Binding-site contacts:
Ligand atom O3 contacts residue GLU146 of chain 2.B at 3.1 Å (salt-bridge).
Ligand atom C2 contacts residue MET144 of chain 2.B at 3.7 Å (hydrophobic).
Ligand atom O2 contacts residue PRO170 of chain 2.B at 3.4 Å (h-bond).
Ligand atom O1 contacts residue GLU146 of chain 2.B at 3.1 Å (salt-bridge).
Ligand atom C2 contacts residue GLU146 of chain 2.B at 3.7 Å.
Ligand atom C3 contacts residue ARG70 of chain 2.B at 3.9 Å.
Ligand atom O4 contacts residue TRP211 of chain 2.B at 3.8 Å.
Ligand atom C3 contacts residue TRP211 of chain 2.B at 3.6 Å (hydrophobic).
Ligand atom O3 contacts residue MG1 of chain 2.K at 2.1 Å.
Ligand atom C1 contacts residue ASP172 of chain 2.B at 3.8 Å.
Ligand atom O4 contacts residue TRP19 of chain 2.B at 4.0 Å.
Ligand atom O3 contacts residue ARG70 of chain 2.B at 2.8 Å (salt-bridge).
Ligand atom C2 contacts residue ARG70 of chain 2.B at 3.7 Å.
Ligand atom O1 contacts residue ASP172 of chain 2.B at 3.1 Å (salt-bridge).
Ligand atom C1 contacts residue PRO170 of chain 2.B at 4.0 Å (hydrophobic).
Ligand atom O4 contacts residue MET144 of chain 2.B at 3.1 Å.
Ligand atom O1 contacts residue MG1 of chain 2.K at 2.1 Å.
Ligand atom O1 contacts residue THR171 of chain 2.B at 3.2 Å (h-bond).
Ligand atom C2 contacts residue GLY169 of chain 2.B at 3.5 Å.
Ligand atom O3 contacts residue MET144 of chain 2.B at 3.3 Å.
Ligand atom O2 contacts residue GLY169 of chain 2.B at 3.3 Å.
Ligand atom C2 contacts residue MG1 of chain 2.K at 2.8 Å.
Ligand atom O4 contacts residue GLY169 of chain 2.B at 4.2 Å.
Ligand atom O1 contacts residue GLY169 of chain 2.B at 3.7 Å.
Ligand atom O2 contacts residue MG1 of chain 2.K at 4.0 Å.
Ligand atom O3 contacts residue GLY169 of chain 2.B at 4.1 Å.
Ligand atom C1 contacts residue THR171 of chain 2.B at 3.2 Å.
Ligand atom O2 contacts residue TRP211 of chain 2.B at 3.9 Å.
Ligand atom O2 contacts residue ASP172 of chain 2.B at 3.8 Å.
Ligand atom O4 contacts residue PHE167 of chain 2.B at 3.5 Å.
Ligand atom C1 contacts residue MG1 of chain 2.K at 2.8 Å.
Ligand atom O3 contacts residue ASP172 of chain 2.B at 4.2 Å.
Ligand atom C3 contacts residue MG1 of chain 2.K at 4.2 Å.
Ligand atom C1 contacts residue GLY169 of chain 2.B at 3.3 Å.
Ligand atom C3 contacts residue PRO170 of chain 2.B at 4.3 Å (hydrophobic).
Ligand atom C1 contacts residue GLU146 of chain 2.B at 3.7 Å.
Ligand atom O2 contacts residue THR171 of chain 2.B at 2.7 Å (h-bond).
Ligand atom C3 contacts residue GLY169 of chain 2.B at 3.5 Å.
Ligand atom O4 contacts residue ARG70 of chain 2.B at 3.0 Å (salt-bridge).
Ligand atom C3 contacts residue MET144 of chain 2.B at 3.7 Å (hydrophobic).

Sequence of chain 2.B:
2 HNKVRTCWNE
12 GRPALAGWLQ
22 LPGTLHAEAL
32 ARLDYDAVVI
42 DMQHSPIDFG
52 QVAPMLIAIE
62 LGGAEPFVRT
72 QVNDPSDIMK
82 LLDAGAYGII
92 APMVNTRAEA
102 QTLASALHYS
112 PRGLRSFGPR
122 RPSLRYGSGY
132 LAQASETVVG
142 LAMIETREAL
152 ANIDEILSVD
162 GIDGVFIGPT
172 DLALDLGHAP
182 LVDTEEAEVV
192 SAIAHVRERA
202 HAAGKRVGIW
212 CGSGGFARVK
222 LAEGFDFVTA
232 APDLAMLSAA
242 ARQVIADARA

This small molecule binds to this protein.
Small molecule (SMILES): O=C(O)C(=O)CO